This protein binds this small molecule.
Small molecule (SMILES): O=c1c2cc(F)ccc2nc(-n2cncn2)n1-c1ccc(Cl)cc1Cl

Binding-site contacts:
Ligand atom C22 contacts residue HEM1 of chain 1.E at 3.6 Å.
Ligand atom N11 contacts residue LEU380 of chain 1.B at 3.1 Å.
Ligand atom CL1 contacts residue PHE236 of chain 1.B at 3.6 Å.
Ligand atom C14 contacts residue HEM1 of chain 1.E at 3.2 Å.
Ligand atom CL1 contacts residue GLY314 of chain 1.B at 3.7 Å.
Ligand atom C21 contacts residue GLY310 of chain 1.B at 3.8 Å.
Ligand atom C5 contacts residue TYR126 of chain 1.B at 3.4 Å (hydrophobic).
Ligand atom CL2 contacts residue ILE139 of chain 1.B at 3.7 Å.
Ligand atom N15 contacts residue GLY314 of chain 1.B at 4.2 Å.
Ligand atom O17 contacts residue TYR140 of chain 1.B at 3.8 Å.
Ligand atom CL1 contacts residue PHE134 of chain 1.B at 3.6 Å.
Ligand atom C16 contacts residue HEM1 of chain 1.E at 3.0 Å.
Ligand atom C20 contacts residue GLY314 of chain 1.B at 3.8 Å.
Ligand atom C19 contacts residue PHE134 of chain 1.B at 4.0 Å (hydrophobic).
Ligand atom CL2 contacts residue VAL311 of chain 1.B at 3.8 Å.
Ligand atom C10 contacts residue LEU380 of chain 1.B at 4.0 Å (hydrophobic).
Ligand atom C2 contacts residue LEU380 of chain 1.B at 4.0 Å (hydrophobic).
Ligand atom C23 contacts residue HEM1 of chain 1.E at 4.2 Å.
Ligand atom CL2 contacts residue HEM1 of chain 1.E at 3.9 Å.
Ligand atom C23 contacts residue TYR140 of chain 1.B at 3.8 Å (hydrophobic).
Ligand atom N12 contacts residue HEM1 of chain 1.E at 4.2 Å.
Ligand atom CL2 contacts residue GLY310 of chain 1.B at 3.4 Å.
Ligand atom C3 contacts residue LEU383 of chain 1.B at 4.0 Å (hydrophobic).
Ligand atom C20 contacts residue PHE134 of chain 1.B at 3.8 Å (hydrophobic).
Ligand atom N15 contacts residue HEM1 of chain 1.E at 2.2 Å.
Ligand atom O17 contacts residue THR130 of chain 1.B at 3.3 Å.
Ligand atom C19 contacts residue GLY314 of chain 1.B at 3.9 Å.
Ligand atom F7 contacts residue TYR126 of chain 1.B at 3.1 Å.
Ligand atom F7 contacts residue PHE241 of chain 1.B at 3.7 Å.
Ligand atom C3 contacts residue LEU380 of chain 1.B at 3.7 Å (hydrophobic).
Ligand atom C4 contacts residue TYR126 of chain 1.B at 3.9 Å (hydrophobic).
Ligand atom C16 contacts residue LEU380 of chain 1.B at 3.4 Å (hydrophobic).
Ligand atom C14 contacts residue GLY314 of chain 1.B at 3.1 Å.
Ligand atom N13 contacts residue GLY314 of chain 1.B at 3.4 Å.
Ligand atom C6 contacts residue TYR126 of chain 1.B at 3.9 Å (hydrophobic).
Ligand atom F7 contacts residue LEU129 of chain 1.B at 4.0 Å.
Ligand atom C20 contacts residue GLY310 of chain 1.B at 3.3 Å.
Ligand atom N15 contacts residue LEU380 of chain 1.B at 4.1 Å.
Ligand atom N12 contacts residue LEU380 of chain 1.B at 3.8 Å.
Ligand atom C14 contacts residue THR318 of chain 1.B at 4.0 Å.

Sequence of chain 1.B:
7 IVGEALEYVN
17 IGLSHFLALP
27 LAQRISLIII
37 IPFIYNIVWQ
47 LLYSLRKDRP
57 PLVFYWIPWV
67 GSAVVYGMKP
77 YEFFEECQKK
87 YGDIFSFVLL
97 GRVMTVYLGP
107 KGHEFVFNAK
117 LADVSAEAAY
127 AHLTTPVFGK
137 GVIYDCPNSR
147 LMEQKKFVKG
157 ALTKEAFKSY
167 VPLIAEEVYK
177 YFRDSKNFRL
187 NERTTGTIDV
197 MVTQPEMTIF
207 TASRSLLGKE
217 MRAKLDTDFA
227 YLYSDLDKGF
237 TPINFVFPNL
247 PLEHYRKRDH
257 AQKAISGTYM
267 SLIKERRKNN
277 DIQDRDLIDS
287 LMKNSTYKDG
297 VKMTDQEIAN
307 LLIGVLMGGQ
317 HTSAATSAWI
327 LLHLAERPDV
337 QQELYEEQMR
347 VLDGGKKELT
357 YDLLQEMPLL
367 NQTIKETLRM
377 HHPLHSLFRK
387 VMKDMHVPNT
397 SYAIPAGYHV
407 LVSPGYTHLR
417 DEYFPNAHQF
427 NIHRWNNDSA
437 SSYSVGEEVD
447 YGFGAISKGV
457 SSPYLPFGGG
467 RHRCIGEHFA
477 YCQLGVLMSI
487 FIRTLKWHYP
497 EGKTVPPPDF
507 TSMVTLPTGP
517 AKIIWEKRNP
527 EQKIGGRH